This small molecule binds to this protein.
Small molecule (SMILES): CC(=O)N[C@H]1[C@H](O[C@H]2[C@H](O)[C@@H](NC(C)=O)CO[C@@H]2CO)O[C@H](CO)[C@@H](O)[C@@H]1O

Sequence of chain 12.I:
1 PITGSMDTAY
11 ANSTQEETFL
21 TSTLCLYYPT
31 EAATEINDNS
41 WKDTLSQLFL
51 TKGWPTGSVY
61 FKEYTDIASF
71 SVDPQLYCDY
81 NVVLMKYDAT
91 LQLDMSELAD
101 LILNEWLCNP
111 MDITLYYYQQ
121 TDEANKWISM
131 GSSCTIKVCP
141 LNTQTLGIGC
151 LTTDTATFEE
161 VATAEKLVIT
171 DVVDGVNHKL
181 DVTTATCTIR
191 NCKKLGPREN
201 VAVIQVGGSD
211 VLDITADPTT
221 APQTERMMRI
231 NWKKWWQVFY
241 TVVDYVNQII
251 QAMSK

Binding-site contacts:
Ligand atom C1 contacts residue ASN12 of chain 12.I at 2.1 Å.
Ligand atom C5 contacts residue ASN12 of chain 12.I at 4.0 Å.
Ligand atom O7 contacts residue ASN12 of chain 12.I at 3.7 Å.
Ligand atom C2 contacts residue ASN12 of chain 12.I at 3.2 Å.
Ligand atom N2 contacts residue ASN12 of chain 12.I at 3.8 Å.
Ligand atom O5 contacts residue ASN12 of chain 12.I at 2.6 Å (h-bond).
Ligand atom C7 contacts residue ASN12 of chain 12.I at 3.9 Å.